Binding-site contacts:
Ligand atom C01 contacts residue ILE89 of chain 1.A at 3.4 Å (hydrophobic).
Ligand atom NAD contacts residue THR91 of chain 1.A at 3.1 Å (h-bond).
Ligand atom C01 contacts residue LYS48 of chain 1.A at 3.4 Å.
Ligand atom CAI contacts residue GLU63 of chain 1.A at 3.3 Å.
Ligand atom CBA contacts residue LEU146 of chain 1.A at 3.1 Å (hydrophobic).
Ligand atom CAK contacts residue MET94 of chain 1.A at 3.0 Å (hydrophobic).
Ligand atom CAN contacts residue GLY97 of chain 1.A at 3.7 Å.
Ligand atom NAD contacts residue VAL76 of chain 1.A at 3.5 Å.
Ligand atom OAV contacts residue LEU26 of chain 1.A at 3.7 Å.
Ligand atom CBC contacts residue LEU26 of chain 1.A at 3.6 Å (hydrophobic).
Ligand atom CL1 contacts residue LYS48 of chain 1.A at 3.8 Å.
Ligand atom CAG contacts residue LEU146 of chain 1.A at 3.5 Å (hydrophobic).
Ligand atom CAN contacts residue MET94 of chain 1.A at 3.4 Å (hydrophobic).
Ligand atom CBA contacts residue THR91 of chain 1.A at 3.8 Å.
Ligand atom CBD contacts residue LEU26 of chain 1.A at 3.5 Å (hydrophobic).
Ligand atom C01 contacts residue ILE47 of chain 1.A at 3.6 Å (hydrophobic).
Ligand atom CAH contacts residue GLU92 of chain 1.A at 3.3 Å.
Ligand atom C01 contacts residue THR91 of chain 1.A at 3.7 Å.
Ligand atom OAW contacts residue GLY97 of chain 1.A at 3.8 Å.
Ligand atom O02 contacts residue ILE89 of chain 1.A at 3.8 Å.
Ligand atom CAM contacts residue TYR93 of chain 1.A at 3.3 Å (hydrophobic).
Ligand atom CAG contacts residue VAL76 of chain 1.A at 3.8 Å (hydrophobic).
Ligand atom CAH contacts residue LEU146 of chain 1.A at 3.3 Å (hydrophobic).
Ligand atom NAT contacts residue MET94 of chain 1.A at 2.8 Å (h-bond).
Ligand atom CAN contacts residue TYR93 of chain 1.A at 3.4 Å (hydrophobic).
Ligand atom CAG contacts residue THR91 of chain 1.A at 3.1 Å.
Ligand atom NAT contacts residue TYR93 of chain 1.A at 3.8 Å.
Ligand atom O02 contacts residue LYS48 of chain 1.A at 3.3 Å.
Ligand atom CAQ contacts residue SER95 of chain 1.A at 3.2 Å.
Ligand atom CBE contacts residue LEU146 of chain 1.A at 3.4 Å (hydrophobic).
Ligand atom CL1 contacts residue MET67 of chain 1.A at 3.4 Å.
Ligand atom C01 contacts residue ALA46 of chain 1.A at 3.0 Å (hydrophobic).
Ligand atom OAW contacts residue LEU26 of chain 1.A at 3.6 Å.
Ligand atom CL1 contacts residue GLU63 of chain 1.A at 3.4 Å.
Ligand atom CAH contacts residue MET94 of chain 1.A at 3.5 Å (hydrophobic).
Ligand atom CAX contacts residue LYS48 of chain 1.A at 3.8 Å.
Ligand atom CAM contacts residue SER95 of chain 1.A at 3.7 Å.
Ligand atom CL2 contacts residue ASP157 of chain 1.A at 3.5 Å.
Ligand atom CL1 contacts residue ILE89 of chain 1.A at 3.7 Å.
Ligand atom O02 contacts residue THR91 of chain 1.A at 3.5 Å.

A protein and the small-molecule ligand that binds it are described below.
Small molecule (SMILES): COc1cc(Nc2c(C#N)cnc3cc(OCCCN4CCN(C)CC4)c(OC)cc23)c(Cl)cc1Cl

Sequence of chain 1.A:
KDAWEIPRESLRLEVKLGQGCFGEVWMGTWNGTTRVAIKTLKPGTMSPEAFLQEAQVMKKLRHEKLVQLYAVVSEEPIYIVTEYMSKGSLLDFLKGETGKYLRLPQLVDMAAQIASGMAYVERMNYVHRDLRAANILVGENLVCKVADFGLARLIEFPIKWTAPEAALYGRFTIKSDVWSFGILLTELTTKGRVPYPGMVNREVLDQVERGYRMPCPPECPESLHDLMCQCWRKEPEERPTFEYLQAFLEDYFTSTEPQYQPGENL